Binding-site contacts:
Ligand atom N3 contacts residue GLN677 of chain 1.D at 3.4 Å (h-bond).
Ligand atom C8 contacts residue GLY540 of chain 1.D at 3.1 Å.
Ligand atom PB contacts residue LYS541 of chain 1.D at 3.5 Å.
Ligand atom C8 contacts residue ALA702 of chain 1.D at 3.2 Å (hydrophobic).
Ligand atom PG contacts residue MG1 of chain 1.U at 3.4 Å.
Ligand atom O3B contacts residue GLY538 of chain 1.D at 2.7 Å (h-bond).
Ligand atom PB contacts residue MG1 of chain 1.U at 3.0 Å.
Ligand atom C8 contacts residue THR539 of chain 1.D at 3.4 Å.
Ligand atom O1A contacts residue MG1 of chain 1.U at 2.0 Å.
Ligand atom C8 contacts residue GLY538 of chain 1.D at 3.2 Å.
Ligand atom O1B contacts residue GLY538 of chain 1.D at 3.1 Å (h-bond).
Ligand atom N1 contacts residue ILE673 of chain 1.D at 3.5 Å.
Ligand atom N7 contacts residue THR539 of chain 1.D at 3.1 Å.
Ligand atom PA contacts residue THR542 of chain 1.D at 3.3 Å.
Ligand atom N7 contacts residue GLY701 of chain 1.D at 3.4 Å.
Ligand atom O3A contacts residue GLY540 of chain 1.D at 3.5 Å (h-bond).
Ligand atom PB contacts residue GLY538 of chain 1.D at 3.3 Å.
Ligand atom O2' contacts residue MET543 of chain 1.D at 3.3 Å.
Ligand atom O2A contacts residue MG1 of chain 1.U at 2.8 Å.
Ligand atom O2A contacts residue GLY540 of chain 1.D at 3.1 Å.
Ligand atom N7 contacts residue GLY540 of chain 1.D at 3.3 Å (h-bond).
Ligand atom O1B contacts residue LYS541 of chain 1.D at 2.5 Å (salt-bridge).
Ligand atom PB contacts residue THR539 of chain 1.D at 3.5 Å.
Ligand atom O3A contacts residue GLY538 of chain 1.D at 3.4 Å.
Ligand atom C8 contacts residue GLY701 of chain 1.D at 3.4 Å.
Ligand atom O3A contacts residue MG1 of chain 1.U at 3.2 Å.
Ligand atom O2A contacts residue LYS541 of chain 1.D at 2.7 Å (salt-bridge).
Ligand atom O4' contacts residue ALA702 of chain 1.D at 3.2 Å.
Ligand atom PA contacts residue MG1 of chain 1.U at 2.7 Å.
Ligand atom O1A contacts residue THR542 of chain 1.D at 2.9 Å (h-bond).
Ligand atom O2B contacts residue MG1 of chain 1.U at 2.1 Å.
Ligand atom O1B contacts residue THR539 of chain 1.D at 2.4 Å (h-bond).
Ligand atom O2G contacts residue MG1 of chain 1.U at 2.1 Å.
Ligand atom C2 contacts residue GLN677 of chain 1.D at 3.5 Å.
Ligand atom O1B contacts residue GLY540 of chain 1.D at 3.2 Å (h-bond).
Ligand atom N3 contacts residue MET543 of chain 1.D at 3.4 Å.
Ligand atom O3G contacts residue ASN641 of chain 1.D at 3.1 Å (h-bond).
Ligand atom O2B contacts residue THR542 of chain 1.D at 3.4 Å (h-bond).
Ligand atom O2A contacts residue THR542 of chain 1.D at 2.6 Å (h-bond).
Ligand atom N6 contacts residue ILE673 of chain 1.D at 3.3 Å.

Sequence of chain 1.D:
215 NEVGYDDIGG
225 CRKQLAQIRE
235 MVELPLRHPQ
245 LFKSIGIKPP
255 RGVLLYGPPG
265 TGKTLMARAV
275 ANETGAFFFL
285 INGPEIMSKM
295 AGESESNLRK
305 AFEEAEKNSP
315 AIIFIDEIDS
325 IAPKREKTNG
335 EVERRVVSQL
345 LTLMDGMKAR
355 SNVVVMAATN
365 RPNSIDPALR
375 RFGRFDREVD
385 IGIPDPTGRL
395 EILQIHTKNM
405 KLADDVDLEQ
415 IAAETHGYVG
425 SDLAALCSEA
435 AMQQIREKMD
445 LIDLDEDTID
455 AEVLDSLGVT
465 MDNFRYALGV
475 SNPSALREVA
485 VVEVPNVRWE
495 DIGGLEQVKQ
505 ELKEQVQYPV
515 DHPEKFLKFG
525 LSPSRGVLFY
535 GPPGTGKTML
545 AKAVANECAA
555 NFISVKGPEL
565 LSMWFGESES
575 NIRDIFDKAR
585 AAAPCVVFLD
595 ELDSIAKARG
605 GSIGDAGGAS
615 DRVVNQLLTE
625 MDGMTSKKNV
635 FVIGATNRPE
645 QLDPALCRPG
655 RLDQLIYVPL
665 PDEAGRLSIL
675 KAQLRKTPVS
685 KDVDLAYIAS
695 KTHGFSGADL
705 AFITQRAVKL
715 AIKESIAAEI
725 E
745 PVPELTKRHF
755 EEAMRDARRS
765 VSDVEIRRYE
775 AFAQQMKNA

The protein below binds the small molecule below.
Small molecule (SMILES): Nc1ncnc2c1ncn2[C@@H]1O[C@H](COP(=O)(O)OP(=O)(O)OP(O)(O)=S)[C@@H](O)[C@H]1O

Sequence of chain 1.C:
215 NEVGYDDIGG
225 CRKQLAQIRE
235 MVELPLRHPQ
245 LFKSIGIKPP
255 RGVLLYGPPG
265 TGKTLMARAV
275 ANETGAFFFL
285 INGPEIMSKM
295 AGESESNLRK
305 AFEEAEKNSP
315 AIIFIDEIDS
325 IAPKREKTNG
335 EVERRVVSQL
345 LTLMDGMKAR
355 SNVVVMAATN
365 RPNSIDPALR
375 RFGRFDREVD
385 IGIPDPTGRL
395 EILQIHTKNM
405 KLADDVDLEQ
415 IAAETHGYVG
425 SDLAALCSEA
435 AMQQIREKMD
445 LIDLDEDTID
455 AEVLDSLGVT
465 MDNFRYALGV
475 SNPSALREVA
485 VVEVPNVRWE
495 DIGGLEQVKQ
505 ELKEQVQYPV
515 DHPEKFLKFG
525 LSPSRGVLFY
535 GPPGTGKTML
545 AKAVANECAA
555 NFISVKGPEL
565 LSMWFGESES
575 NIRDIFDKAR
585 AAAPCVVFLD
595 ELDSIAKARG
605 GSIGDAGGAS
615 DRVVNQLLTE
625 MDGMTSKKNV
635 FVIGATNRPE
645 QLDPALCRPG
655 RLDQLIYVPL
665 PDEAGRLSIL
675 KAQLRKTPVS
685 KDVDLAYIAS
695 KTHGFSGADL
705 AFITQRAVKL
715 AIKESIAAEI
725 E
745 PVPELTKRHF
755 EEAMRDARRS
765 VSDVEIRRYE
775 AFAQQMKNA